Sequence of chain 1.A:
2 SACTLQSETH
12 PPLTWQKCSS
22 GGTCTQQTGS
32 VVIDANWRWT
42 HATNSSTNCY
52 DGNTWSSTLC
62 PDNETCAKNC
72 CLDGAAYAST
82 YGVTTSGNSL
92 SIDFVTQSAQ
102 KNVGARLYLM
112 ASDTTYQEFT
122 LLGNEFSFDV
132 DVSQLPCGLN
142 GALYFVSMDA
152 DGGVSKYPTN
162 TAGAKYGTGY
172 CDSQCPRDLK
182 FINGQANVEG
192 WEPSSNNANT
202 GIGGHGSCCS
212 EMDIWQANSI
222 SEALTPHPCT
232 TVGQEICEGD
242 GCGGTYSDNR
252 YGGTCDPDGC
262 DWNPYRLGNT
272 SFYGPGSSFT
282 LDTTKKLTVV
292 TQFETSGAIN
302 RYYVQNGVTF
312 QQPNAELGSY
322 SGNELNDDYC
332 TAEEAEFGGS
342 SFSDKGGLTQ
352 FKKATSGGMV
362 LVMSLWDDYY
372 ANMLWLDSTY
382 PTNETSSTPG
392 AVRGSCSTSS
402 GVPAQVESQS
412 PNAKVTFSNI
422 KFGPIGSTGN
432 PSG

Binding-site contacts:
Ligand atom N2 contacts residue GLU385 of chain 1.A at 3.0 Å (salt-bridge).
Ligand atom C7 contacts residue GLU385 of chain 1.A at 4.0 Å.
Ligand atom N2 contacts residue ASN384 of chain 1.A at 3.0 Å (h-bond).
Ligand atom C4 contacts residue ASN384 of chain 1.A at 4.3 Å.
Ligand atom O7 contacts residue ASN384 of chain 1.A at 3.6 Å (h-bond).
Ligand atom C2 contacts residue ASN384 of chain 1.A at 2.5 Å.
Ligand atom C8 contacts residue GLU385 of chain 1.A at 3.5 Å.
Ligand atom C3 contacts residue GLU385 of chain 1.A at 3.7 Å.
Ligand atom C2 contacts residue GLU385 of chain 1.A at 3.6 Å.
Ligand atom C8 contacts residue ASN384 of chain 1.A at 4.0 Å.
Ligand atom C7 contacts residue ASN384 of chain 1.A at 3.4 Å.
Ligand atom C5 contacts residue ASN384 of chain 1.A at 3.6 Å.
Ligand atom C1 contacts residue ASN384 of chain 1.A at 1.4 Å.
Ligand atom O5 contacts residue ASN384 of chain 1.A at 2.4 Å (h-bond).
Ligand atom C3 contacts residue ASN384 of chain 1.A at 3.9 Å.
Ligand atom C1 contacts residue GLU385 of chain 1.A at 3.6 Å.

This protein binds this small molecule.
Small molecule (SMILES): CC(=O)N[C@@H]1[C@@H](O)[C@H](O)[C@@H](CO)O[C@H]1O